Sequence of chain 1.A:
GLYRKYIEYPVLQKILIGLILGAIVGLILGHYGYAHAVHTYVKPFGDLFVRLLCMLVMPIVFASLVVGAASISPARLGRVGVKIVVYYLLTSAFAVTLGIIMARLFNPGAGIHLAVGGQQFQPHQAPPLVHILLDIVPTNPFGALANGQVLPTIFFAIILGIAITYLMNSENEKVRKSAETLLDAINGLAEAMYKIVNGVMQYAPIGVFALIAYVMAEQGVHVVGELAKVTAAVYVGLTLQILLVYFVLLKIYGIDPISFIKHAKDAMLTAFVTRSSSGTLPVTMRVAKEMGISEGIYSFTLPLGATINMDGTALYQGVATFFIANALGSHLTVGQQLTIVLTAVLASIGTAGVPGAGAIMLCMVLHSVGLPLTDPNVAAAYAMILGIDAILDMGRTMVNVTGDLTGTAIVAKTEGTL

Binding-site contacts:
Ligand atom OD1 contacts residue GLY359 of chain 1.A at 2.5 Å (h-bond).
Ligand atom CA contacts residue ASN401 of chain 1.A at 4.1 Å.
Ligand atom OD2 contacts residue ASP394 of chain 1.A at 4.0 Å.
Ligand atom OD2 contacts residue THR314 of chain 1.A at 2.7 Å (h-bond).
Ligand atom OD1 contacts residue ASP394 of chain 1.A at 3.9 Å.
Ligand atom CA contacts residue ASP394 of chain 1.A at 3.5 Å.
Ligand atom O contacts residue SER278 of chain 1.A at 2.5 Å (h-bond).
Ligand atom CA contacts residue VAL355 of chain 1.A at 3.9 Å (hydrophobic).
Ligand atom OD2 contacts residue GLY359 of chain 1.A at 4.0 Å.
Ligand atom C contacts residue THR398 of chain 1.A at 3.6 Å.
Ligand atom OXT contacts residue THR398 of chain 1.A at 3.8 Å.
Ligand atom OXT contacts residue GLY354 of chain 1.A at 3.1 Å (h-bond).
Ligand atom CB contacts residue THR314 of chain 1.A at 4.1 Å.
Ligand atom N contacts residue PRO356 of chain 1.A at 4.1 Å.
Ligand atom CG contacts residue ASP394 of chain 1.A at 3.8 Å.
Ligand atom C contacts residue ASN401 of chain 1.A at 3.9 Å.
Ligand atom C contacts residue GLY354 of chain 1.A at 4.0 Å.
Ligand atom OXT contacts residue ARG276 of chain 1.A at 3.8 Å.
Ligand atom OD1 contacts residue GLY357 of chain 1.A at 4.1 Å.
Ligand atom OD1 contacts residue THR352 of chain 1.A at 4.0 Å.
Ligand atom N contacts residue ARG276 of chain 1.A at 3.1 Å (salt-bridge).
Ligand atom OXT contacts residue SER278 of chain 1.A at 3.0 Å (h-bond).
Ligand atom OXT contacts residue SER277 of chain 1.A at 3.5 Å.
Ligand atom N contacts residue VAL355 of chain 1.A at 3.2 Å (h-bond).
Ligand atom CG contacts residue ARG397 of chain 1.A at 3.4 Å.
Ligand atom O contacts residue ASN401 of chain 1.A at 2.9 Å (h-bond).
Ligand atom OD1 contacts residue ALA358 of chain 1.A at 3.0 Å (h-bond).
Ligand atom OD1 contacts residue VAL355 of chain 1.A at 4.1 Å.
Ligand atom CB contacts residue VAL355 of chain 1.A at 3.8 Å (hydrophobic).
Ligand atom CG contacts residue THR314 of chain 1.A at 3.7 Å.
Ligand atom OD1 contacts residue ARG397 of chain 1.A at 3.3 Å (salt-bridge).
Ligand atom N contacts residue THR398 of chain 1.A at 3.2 Å (h-bond).
Ligand atom CG contacts residue GLY359 of chain 1.A at 3.5 Å.
Ligand atom N contacts residue ASP394 of chain 1.A at 2.8 Å (salt-bridge).
Ligand atom CG contacts residue THR352 of chain 1.A at 4.0 Å.
Ligand atom OXT contacts residue VAL355 of chain 1.A at 3.9 Å.
Ligand atom OD2 contacts residue ARG397 of chain 1.A at 2.6 Å (salt-bridge).
Ligand atom O contacts residue THR398 of chain 1.A at 3.5 Å.
Ligand atom C contacts residue SER278 of chain 1.A at 3.3 Å.
Ligand atom CA contacts residue THR398 of chain 1.A at 3.4 Å.

A protein and the small-molecule ligand that binds it are described below.
Small molecule (SMILES): N[C@@H](CC(=O)O)C(=O)O